Sequence of chain 1.A:
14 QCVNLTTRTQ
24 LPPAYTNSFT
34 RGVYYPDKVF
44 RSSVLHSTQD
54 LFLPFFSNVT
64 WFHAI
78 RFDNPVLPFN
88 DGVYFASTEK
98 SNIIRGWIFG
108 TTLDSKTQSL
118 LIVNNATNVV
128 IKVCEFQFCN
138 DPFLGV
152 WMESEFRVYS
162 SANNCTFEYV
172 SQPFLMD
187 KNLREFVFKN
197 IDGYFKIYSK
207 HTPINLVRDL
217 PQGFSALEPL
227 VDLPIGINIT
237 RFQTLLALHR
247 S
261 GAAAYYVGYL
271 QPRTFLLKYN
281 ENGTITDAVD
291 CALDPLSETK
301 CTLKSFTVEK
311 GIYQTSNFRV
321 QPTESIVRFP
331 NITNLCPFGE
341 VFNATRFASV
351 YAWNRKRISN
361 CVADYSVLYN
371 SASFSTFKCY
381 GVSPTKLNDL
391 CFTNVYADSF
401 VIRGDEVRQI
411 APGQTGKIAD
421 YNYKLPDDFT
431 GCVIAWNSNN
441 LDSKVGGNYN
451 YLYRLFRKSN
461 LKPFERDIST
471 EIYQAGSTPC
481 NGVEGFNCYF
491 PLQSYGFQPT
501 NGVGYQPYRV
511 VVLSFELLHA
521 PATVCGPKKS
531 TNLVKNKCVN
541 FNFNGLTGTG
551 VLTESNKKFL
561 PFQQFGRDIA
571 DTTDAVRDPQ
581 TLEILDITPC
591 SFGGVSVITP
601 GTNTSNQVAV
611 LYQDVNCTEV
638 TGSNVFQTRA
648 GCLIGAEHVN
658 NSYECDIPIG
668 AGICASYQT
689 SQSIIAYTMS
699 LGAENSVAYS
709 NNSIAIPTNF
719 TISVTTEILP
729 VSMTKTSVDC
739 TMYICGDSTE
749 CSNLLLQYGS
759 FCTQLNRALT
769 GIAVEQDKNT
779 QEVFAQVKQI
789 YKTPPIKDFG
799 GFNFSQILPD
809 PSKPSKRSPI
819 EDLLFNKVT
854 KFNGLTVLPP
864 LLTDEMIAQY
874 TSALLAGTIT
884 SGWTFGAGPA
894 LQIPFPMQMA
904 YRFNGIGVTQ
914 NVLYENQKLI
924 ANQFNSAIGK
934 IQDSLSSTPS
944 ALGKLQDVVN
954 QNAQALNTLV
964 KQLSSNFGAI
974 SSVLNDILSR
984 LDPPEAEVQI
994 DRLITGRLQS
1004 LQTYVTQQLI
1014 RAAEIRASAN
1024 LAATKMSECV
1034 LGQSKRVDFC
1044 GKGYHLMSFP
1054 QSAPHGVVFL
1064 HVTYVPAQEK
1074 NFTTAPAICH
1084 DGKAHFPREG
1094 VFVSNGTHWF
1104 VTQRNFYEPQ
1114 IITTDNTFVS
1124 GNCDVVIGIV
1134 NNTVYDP

This protein binds this small molecule.
Small molecule (SMILES): CC(=O)N[C@@H]1[C@@H](O)[C@H](O)[C@@H](CO)O[C@H]1O

Binding-site contacts:
Ligand atom C7 contacts residue ASN657 of chain 1.A at 3.3 Å.
Ligand atom C4 contacts residue ASN657 of chain 1.A at 4.2 Å.
Ligand atom C8 contacts residue ASN657 of chain 1.A at 4.3 Å.
Ligand atom O5 contacts residue ASN657 of chain 1.A at 2.4 Å (h-bond).
Ligand atom C2 contacts residue ASN657 of chain 1.A at 2.5 Å.
Ligand atom C1 contacts residue ASN657 of chain 1.A at 1.4 Å.
Ligand atom C5 contacts residue ASN657 of chain 1.A at 3.6 Å.
Ligand atom C3 contacts residue ASN657 of chain 1.A at 3.8 Å.
Ligand atom N2 contacts residue ASN657 of chain 1.A at 2.9 Å (h-bond).
Ligand atom O7 contacts residue ASN657 of chain 1.A at 3.3 Å (h-bond).